Binding-site contacts:
Ligand atom C2 contacts residue TRP162 of chain 1.BA at 3.6 Å (hydrophobic).
Ligand atom C10 contacts residue TYR204 of chain 1.BA at 4.1 Å (hydrophobic).
Ligand atom N3 contacts residue TYR108 of chain 1.BA at 2.4 Å (h-bond).
Ligand atom C8 contacts residue TYR204 of chain 1.BA at 4.0 Å (hydrophobic).
Ligand atom N3 contacts residue SER161 of chain 1.BA at 4.3 Å.
Ligand atom C8 contacts residue TYR108 of chain 1.BA at 3.2 Å (hydrophobic).
Ligand atom BR1 contacts residue GLN131 of chain 1.CA at 3.0 Å.
Ligand atom C7 contacts residue TRP162 of chain 1.BA at 3.6 Å (hydrophobic).
Ligand atom C1 contacts residue THR133 of chain 1.CA at 3.6 Å.
Ligand atom C1 contacts residue TRP162 of chain 1.BA at 3.6 Å (hydrophobic).
Ligand atom C9 contacts residue TYR204 of chain 1.BA at 3.6 Å (hydrophobic).
Ligand atom C8 contacts residue TRP162 of chain 1.BA at 3.2 Å (hydrophobic).
Ligand atom C4 contacts residue CYS206 of chain 1.BA at 4.2 Å (hydrophobic).
Ligand atom C4 contacts residue CYS207 of chain 1.BA at 4.0 Å (hydrophobic).
Ligand atom N1 contacts residue TRP162 of chain 1.BA at 4.1 Å.
Ligand atom C4 contacts residue HIS123 of chain 1.CA at 3.1 Å.
Ligand atom C3 contacts residue CYS206 of chain 1.BA at 3.5 Å (hydrophobic).
Ligand atom N1 contacts residue THR163 of chain 1.BA at 4.3 Å.
Ligand atom C10 contacts residue CYS206 of chain 1.BA at 3.8 Å (hydrophobic).
Ligand atom N3 contacts residue TYR204 of chain 1.BA at 4.1 Å.
Ligand atom C8 contacts residue SER161 of chain 1.BA at 4.1 Å.
Ligand atom BR1 contacts residue THR133 of chain 1.CA at 4.0 Å.
Ligand atom C8 contacts residue TYR211 of chain 1.BA at 3.5 Å (hydrophobic).
Ligand atom C9 contacts residue TRP162 of chain 1.BA at 4.0 Å (hydrophobic).
Ligand atom C5 contacts residue HIS123 of chain 1.CA at 3.8 Å.
Ligand atom C7 contacts residue TYR108 of chain 1.BA at 3.5 Å (hydrophobic).
Ligand atom N2 contacts residue TRP162 of chain 1.BA at 3.6 Å.
Ligand atom BR1 contacts residue TYR132 of chain 1.CA at 4.1 Å.
Ligand atom C3 contacts residue HIS123 of chain 1.CA at 3.9 Å.
Ligand atom C5 contacts residue THR133 of chain 1.CA at 3.9 Å.
Ligand atom BR1 contacts residue HIS123 of chain 1.CA at 3.5 Å.
Ligand atom N3 contacts residue TRP162 of chain 1.BA at 3.6 Å.
Ligand atom C3 contacts residue CYS207 of chain 1.BA at 3.7 Å (hydrophobic).
Ligand atom C7 contacts residue TRP72 of chain 1.CA at 3.5 Å (hydrophobic).
Ligand atom N1 contacts residue THR133 of chain 1.CA at 3.3 Å.
Ligand atom C4 contacts residue GLN131 of chain 1.CA at 3.6 Å.
Ligand atom C6 contacts residue TRP162 of chain 1.BA at 3.3 Å (hydrophobic).
Ligand atom C5 contacts residue GLN131 of chain 1.CA at 4.1 Å.
Ligand atom C3 contacts residue TRP162 of chain 1.BA at 4.2 Å (hydrophobic).
Ligand atom C9 contacts residue TYR211 of chain 1.BA at 3.6 Å (hydrophobic).

Sequence of chain 1.BA:
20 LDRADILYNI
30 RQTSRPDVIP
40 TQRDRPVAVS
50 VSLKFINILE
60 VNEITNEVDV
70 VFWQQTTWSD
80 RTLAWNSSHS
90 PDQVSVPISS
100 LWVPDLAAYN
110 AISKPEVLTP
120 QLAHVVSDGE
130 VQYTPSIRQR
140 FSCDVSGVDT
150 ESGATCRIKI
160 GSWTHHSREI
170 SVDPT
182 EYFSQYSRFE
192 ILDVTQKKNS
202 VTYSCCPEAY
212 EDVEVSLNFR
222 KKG

Sequence of chain 1.CA:
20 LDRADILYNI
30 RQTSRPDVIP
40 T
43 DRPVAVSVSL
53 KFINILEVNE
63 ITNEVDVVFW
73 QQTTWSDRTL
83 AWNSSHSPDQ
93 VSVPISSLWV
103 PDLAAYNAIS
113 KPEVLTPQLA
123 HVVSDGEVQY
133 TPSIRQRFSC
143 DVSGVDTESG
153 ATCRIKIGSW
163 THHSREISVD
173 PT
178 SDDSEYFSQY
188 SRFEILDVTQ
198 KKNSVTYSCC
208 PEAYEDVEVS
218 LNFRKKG

The small molecule below binds the protein below.
Small molecule (SMILES): Brc1ccc(N2CCCNCC2)cn1